Sequence of chain 1.D:
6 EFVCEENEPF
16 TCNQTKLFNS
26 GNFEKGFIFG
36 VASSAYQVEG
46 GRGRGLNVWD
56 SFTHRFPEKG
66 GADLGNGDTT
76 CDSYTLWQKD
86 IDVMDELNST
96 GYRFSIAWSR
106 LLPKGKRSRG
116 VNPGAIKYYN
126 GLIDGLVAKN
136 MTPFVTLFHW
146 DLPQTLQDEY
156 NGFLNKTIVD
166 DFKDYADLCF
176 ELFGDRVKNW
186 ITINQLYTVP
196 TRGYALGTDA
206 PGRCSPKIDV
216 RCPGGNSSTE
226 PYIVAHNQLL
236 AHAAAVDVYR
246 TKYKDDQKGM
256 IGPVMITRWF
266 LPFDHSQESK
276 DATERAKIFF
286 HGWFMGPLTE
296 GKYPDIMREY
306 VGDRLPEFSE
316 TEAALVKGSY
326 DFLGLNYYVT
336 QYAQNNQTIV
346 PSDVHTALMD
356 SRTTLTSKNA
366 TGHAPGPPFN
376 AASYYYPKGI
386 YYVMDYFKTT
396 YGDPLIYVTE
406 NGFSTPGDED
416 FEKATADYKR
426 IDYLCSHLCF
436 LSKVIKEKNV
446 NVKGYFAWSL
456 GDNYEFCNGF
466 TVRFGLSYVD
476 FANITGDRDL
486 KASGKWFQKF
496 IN

Binding-site contacts:
Ligand atom N2 contacts residue ASN341 of chain 1.D at 2.9 Å (h-bond).
Ligand atom N2 contacts residue THR359 of chain 1.D at 4.0 Å.
Ligand atom C8 contacts residue ASN341 of chain 1.D at 3.9 Å.
Ligand atom C1 contacts residue ASN341 of chain 1.D at 1.4 Å.
Ligand atom C4 contacts residue ASN341 of chain 1.D at 4.2 Å.
Ligand atom O7 contacts residue ASN341 of chain 1.D at 4.5 Å.
Ligand atom O6 contacts residue MET354 of chain 1.D at 4.4 Å.
Ligand atom C5 contacts residue ASN341 of chain 1.D at 3.7 Å.
Ligand atom C2 contacts residue ASN341 of chain 1.D at 2.5 Å.
Ligand atom O5 contacts residue ASN341 of chain 1.D at 2.4 Å (h-bond).
Ligand atom C6 contacts residue VAL345 of chain 1.D at 3.6 Å (hydrophobic).
Ligand atom C7 contacts residue ASN341 of chain 1.D at 3.6 Å.
Ligand atom C3 contacts residue ASN341 of chain 1.D at 3.8 Å.
Ligand atom O6 contacts residue VAL345 of chain 1.D at 3.4 Å.

The small molecule below binds the protein below.
Small molecule (SMILES): CC(=O)N[C@@H]1[C@@H](O)[C@H](O)[C@@H](CO)O[C@H]1O